Binding-site contacts:
Ligand atom O3G contacts residue SER15 of chain 1.A at 3.2 Å.
Ligand atom O1G contacts residue SER15 of chain 1.A at 2.6 Å (h-bond).
Ligand atom PB contacts residue LYS19 of chain 1.A at 3.6 Å.
Ligand atom O6 contacts residue ASN119 of chain 1.A at 3.4 Å (h-bond).
Ligand atom C2' contacts residue ASN32 of chain 1.A at 3.6 Å.
Ligand atom O1A contacts residue GLY18 of chain 1.A at 3.2 Å.
Ligand atom PG contacts residue MG1 of chain 1.C at 3.3 Å.
Ligand atom N2 contacts residue ASP122 of chain 1.A at 3.0 Å (salt-bridge).
Ligand atom O3G contacts residue GLY64 of chain 1.A at 2.9 Å (h-bond).
Ligand atom O1B contacts residue GLY18 of chain 1.A at 3.0 Å (h-bond).
Ligand atom O2' contacts residue SER33 of chain 1.A at 3.0 Å (h-bond).
Ligand atom O6 contacts residue LYS120 of chain 1.A at 3.6 Å.
Ligand atom O3G contacts residue LYS19 of chain 1.A at 2.7 Å (salt-bridge).
Ligand atom O2G contacts residue THR38 of chain 1.A at 2.8 Å (h-bond).
Ligand atom O2G contacts residue MG1 of chain 1.C at 2.1 Å.
Ligand atom C8 contacts residue CYS21 of chain 1.A at 3.6 Å (hydrophobic).
Ligand atom O6 contacts residue SER149 of chain 1.A at 3.4 Å.
Ligand atom PB contacts residue MG1 of chain 1.C at 3.3 Å.
Ligand atom O6 contacts residue LYS151 of chain 1.A at 3.4 Å (salt-bridge).
Ligand atom O6 contacts residue ASP122 of chain 1.A at 3.5 Å (salt-bridge).
Ligand atom O1B contacts residue GLY16 of chain 1.A at 3.5 Å (h-bond).
Ligand atom O2B contacts residue THR20 of chain 1.A at 2.9 Å (h-bond).
Ligand atom O2' contacts residue PHE31 of chain 1.A at 3.2 Å.
Ligand atom N2 contacts residue VAL123 of chain 1.A at 3.2 Å.
Ligand atom O1A contacts residue CYS21 of chain 1.A at 2.9 Å (h-bond).
Ligand atom O2' contacts residue ASN32 of chain 1.A at 2.7 Å (h-bond).
Ligand atom O2B contacts residue MG1 of chain 1.C at 2.1 Å.
Ligand atom N7 contacts residue ASN119 of chain 1.A at 3.1 Å (h-bond).
Ligand atom O3' contacts residue SER33 of chain 1.A at 3.0 Å (h-bond).
Ligand atom N1 contacts residue ASP122 of chain 1.A at 2.9 Å (salt-bridge).
Ligand atom O4' contacts residue LYS120 of chain 1.A at 3.3 Å (salt-bridge).
Ligand atom C3' contacts residue THR34 of chain 1.A at 3.5 Å.
Ligand atom O6 contacts residue ALA150 of chain 1.A at 2.8 Å (h-bond).
Ligand atom N3B contacts residue GLY16 of chain 1.A at 3.1 Å (h-bond).
Ligand atom O1B contacts residue LYS19 of chain 1.A at 2.8 Å (salt-bridge).
Ligand atom O1G contacts residue SER37 of chain 1.A at 2.5 Å (h-bond).
Ligand atom O1B contacts residue VAL17 of chain 1.A at 3.3 Å (h-bond).
Ligand atom N3B contacts residue MG1 of chain 1.C at 3.4 Å.
Ligand atom O3A contacts residue GLY18 of chain 1.A at 3.2 Å (h-bond).
Ligand atom O1A contacts residue THR20 of chain 1.A at 3.3 Å (h-bond).

This small molecule binds to this protein.
Small molecule (SMILES): Nc1nc2c(ncn2[C@@H]2O[C@H](CO[P](=O)(O)O[P](=O)(O)NP(=O)(O)O)[C@@H](O)[C@H]2O)c(=O)[nH]1

Sequence of chain 1.A:
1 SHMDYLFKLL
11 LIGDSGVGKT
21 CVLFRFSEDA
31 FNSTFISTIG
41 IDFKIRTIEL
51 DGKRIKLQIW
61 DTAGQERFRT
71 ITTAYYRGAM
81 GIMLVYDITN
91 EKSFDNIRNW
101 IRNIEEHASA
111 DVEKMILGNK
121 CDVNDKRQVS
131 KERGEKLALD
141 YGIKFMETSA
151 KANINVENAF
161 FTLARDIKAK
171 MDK